Binding-site contacts:
Ligand atom C1 contacts residue THR24 of chain 1.A at 4.1 Å.
Ligand atom C9 contacts residue GLY143 of chain 1.A at 3.1 Å.
Ligand atom N2 contacts residue LEU27 of chain 1.A at 4.3 Å.
Ligand atom C1 contacts residue THR26 of chain 1.A at 3.9 Å.
Ligand atom O1 contacts residue THR26 of chain 1.A at 2.9 Å (h-bond).
Ligand atom C6 contacts residue GLY143 of chain 1.A at 3.5 Å.
Ligand atom N1 contacts residue GLY143 of chain 1.A at 3.5 Å (h-bond).
Ligand atom O1 contacts residue THR24 of chain 1.A at 3.9 Å.
Ligand atom N2 contacts residue THR26 of chain 1.A at 3.0 Å (h-bond).
Ligand atom O3 contacts residue GLY143 of chain 1.A at 3.8 Å.
Ligand atom C6 contacts residue ASN142 of chain 1.A at 4.4 Å.
Ligand atom C8 contacts residue GLY143 of chain 1.A at 3.9 Å.
Ligand atom C9 contacts residue THR26 of chain 1.A at 4.3 Å.
Ligand atom C7 contacts residue THR26 of chain 1.A at 4.1 Å.
Ligand atom C5 contacts residue GLY143 of chain 1.A at 4.2 Å.
Ligand atom C8 contacts residue HIS41 of chain 1.A at 4.1 Å.
Ligand atom C7 contacts residue HIS41 of chain 1.A at 4.3 Å.
Ligand atom O3 contacts residue ASN142 of chain 1.A at 3.9 Å.
Ligand atom C7 contacts residue CYS145 of chain 1.A at 3.0 Å (hydrophobic).
Ligand atom C8 contacts residue LEU27 of chain 1.A at 4.2 Å (hydrophobic).
Ligand atom O2 contacts residue GLY143 of chain 1.A at 3.4 Å.
Ligand atom C4 contacts residue ASN142 of chain 1.A at 3.7 Å.
Ligand atom C7 contacts residue GLY143 of chain 1.A at 4.3 Å.
Ligand atom C9 contacts residue CYS145 of chain 1.A at 2.1 Å (hydrophobic).
Ligand atom C4 contacts residue GLY143 of chain 1.A at 3.6 Å.
Ligand atom O1 contacts residue THR25 of chain 1.A at 3.3 Å.
Ligand atom N2 contacts residue GLY143 of chain 1.A at 3.8 Å.
Ligand atom O2 contacts residue THR26 of chain 1.A at 4.3 Å.
Ligand atom C5 contacts residue ASN142 of chain 1.A at 3.5 Å.
Ligand atom C6 contacts residue THR26 of chain 1.A at 3.6 Å.
Ligand atom N2 contacts residue CYS145 of chain 1.A at 4.1 Å.
Ligand atom C2 contacts residue THR26 of chain 1.A at 3.7 Å.
Ligand atom N2 contacts residue THR25 of chain 1.A at 4.4 Å.
Ligand atom N1 contacts residue ASN142 of chain 1.A at 3.7 Å.
Ligand atom C3 contacts residue GLY143 of chain 1.A at 3.8 Å.
Ligand atom C8 contacts residue CYS145 of chain 1.A at 1.6 Å (hydrophobic).
Ligand atom C3 contacts residue THR26 of chain 1.A at 3.3 Å.
Ligand atom C9 contacts residue SER144 of chain 1.A at 3.3 Å.
Ligand atom O2 contacts residue ASN142 of chain 1.A at 4.0 Å.
Ligand atom C9 contacts residue LEU27 of chain 1.A at 3.8 Å (hydrophobic).

This small molecule binds to this protein.
Small molecule (SMILES): C=CCNC(=O)[C@H](NC(C)=O)[C@@H](C)O

Sequence of chain 1.A:
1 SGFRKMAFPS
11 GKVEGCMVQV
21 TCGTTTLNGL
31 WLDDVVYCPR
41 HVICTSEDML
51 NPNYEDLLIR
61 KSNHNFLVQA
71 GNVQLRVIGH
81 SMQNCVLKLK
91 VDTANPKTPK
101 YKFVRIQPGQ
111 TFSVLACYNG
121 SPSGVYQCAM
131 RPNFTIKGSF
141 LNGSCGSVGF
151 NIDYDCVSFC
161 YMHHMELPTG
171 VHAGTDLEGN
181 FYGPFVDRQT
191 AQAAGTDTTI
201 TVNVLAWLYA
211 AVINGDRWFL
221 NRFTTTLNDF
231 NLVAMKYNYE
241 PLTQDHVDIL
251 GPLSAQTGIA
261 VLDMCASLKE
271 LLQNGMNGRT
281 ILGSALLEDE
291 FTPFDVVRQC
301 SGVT